Sequence of chain 2.A:
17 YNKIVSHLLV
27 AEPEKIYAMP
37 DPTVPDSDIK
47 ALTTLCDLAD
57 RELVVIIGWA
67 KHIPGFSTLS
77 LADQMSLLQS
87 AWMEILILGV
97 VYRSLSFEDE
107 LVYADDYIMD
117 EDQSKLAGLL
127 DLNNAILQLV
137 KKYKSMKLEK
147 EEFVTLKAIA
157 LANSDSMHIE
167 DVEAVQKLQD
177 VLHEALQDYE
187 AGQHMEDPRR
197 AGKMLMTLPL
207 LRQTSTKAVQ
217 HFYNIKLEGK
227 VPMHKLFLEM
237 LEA

Binding-site contacts:
Ligand atom CAI contacts residue LEU92 of chain 2.A at 4.0 Å (hydrophobic).
Ligand atom OAC contacts residue GLU58 of chain 2.A at 2.5 Å (salt-bridge).
Ligand atom CAA contacts residue MET89 of chain 2.A at 3.8 Å (hydrophobic).
Ligand atom CAE contacts residue TYR109 of chain 2.A at 4.0 Å (hydrophobic).
Ligand atom CAB contacts residue MET89 of chain 2.A at 4.3 Å (hydrophobic).
Ligand atom CAD contacts residue GLU58 of chain 2.A at 4.5 Å.
Ligand atom CAF contacts residue LEU92 of chain 2.A at 4.2 Å (hydrophobic).
Ligand atom CAB contacts residue PHE218 of chain 2.A at 3.8 Å (hydrophobic).
Ligand atom CAA contacts residue PHE218 of chain 2.A at 3.4 Å (hydrophobic).
Ligand atom CAI contacts residue GLU58 of chain 2.A at 3.2 Å.
Ligand atom CAG contacts residue TYR109 of chain 2.A at 4.1 Å (hydrophobic).
Ligand atom CAD contacts residue VAL96 of chain 2.A at 3.4 Å (hydrophobic).
Ligand atom CAJ contacts residue ALA55 of chain 2.A at 4.3 Å (hydrophobic).
Ligand atom CAG contacts residue GLU58 of chain 2.A at 4.4 Å.
Ligand atom CAF contacts residue MET89 of chain 2.A at 4.5 Å (hydrophobic).
Ligand atom CAF contacts residue TYR109 of chain 2.A at 3.7 Å (hydrophobic).
Ligand atom CAK contacts residue PHE218 of chain 2.A at 4.3 Å (hydrophobic).
Ligand atom CAA contacts residue PHE233 of chain 2.A at 3.5 Å (hydrophobic).
Ligand atom CAD contacts residue LEU92 of chain 2.A at 3.6 Å (hydrophobic).
Ligand atom CAE contacts residue LEU51 of chain 2.A at 4.2 Å (hydrophobic).
Ligand atom CAG contacts residue ALA55 of chain 2.A at 3.6 Å (hydrophobic).
Ligand atom CAH contacts residue PHE233 of chain 2.A at 4.0 Å (hydrophobic).
Ligand atom CAH contacts residue ALA55 of chain 2.A at 3.8 Å (hydrophobic).
Ligand atom CAB contacts residue TYR109 of chain 2.A at 4.4 Å (hydrophobic).
Ligand atom CAE contacts residue ALA55 of chain 2.A at 4.0 Å (hydrophobic).
Ligand atom CAG contacts residue LEU51 of chain 2.A at 3.5 Å (hydrophobic).
Ligand atom CAE contacts residue GLU58 of chain 2.A at 3.1 Å.
Ligand atom OAC contacts residue LEU92 of chain 2.A at 3.6 Å (h-bond).
Ligand atom CAI contacts residue VAL96 of chain 2.A at 3.6 Å (hydrophobic).
Ligand atom OAC contacts residue ARG99 of chain 2.A at 3.3 Å (salt-bridge).
Ligand atom CAF contacts residue VAL96 of chain 2.A at 4.4 Å (hydrophobic).
Ligand atom CAI contacts residue ARG99 of chain 2.A at 4.5 Å.
Ligand atom CAI contacts residue TYR109 of chain 2.A at 3.9 Å (hydrophobic).
Ligand atom CAJ contacts residue TYR109 of chain 2.A at 3.9 Å (hydrophobic).
Ligand atom CAD contacts residue ILE93 of chain 2.A at 4.4 Å (hydrophobic).
Ligand atom CAH contacts residue MET89 of chain 2.A at 4.0 Å (hydrophobic).
Ligand atom OAC contacts residue TYR109 of chain 2.A at 4.4 Å.
Ligand atom CAD contacts residue TYR109 of chain 2.A at 3.9 Å (hydrophobic).
Ligand atom CAE contacts residue LEU54 of chain 2.A at 4.1 Å (hydrophobic).
Ligand atom OAC contacts residue VAL96 of chain 2.A at 3.2 Å.

The protein below binds the small molecule below.
Small molecule (SMILES): CC[C@@H](C)c1ccc(O)cc1